Sequence of chain 1.B:
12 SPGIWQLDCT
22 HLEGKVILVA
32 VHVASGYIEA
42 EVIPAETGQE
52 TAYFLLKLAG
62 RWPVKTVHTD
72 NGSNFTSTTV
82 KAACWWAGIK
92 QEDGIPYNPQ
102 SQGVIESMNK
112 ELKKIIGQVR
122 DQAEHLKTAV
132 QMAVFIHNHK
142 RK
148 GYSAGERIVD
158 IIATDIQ

Binding-site contacts:
Ligand atom C23 contacts residue GLU51 of chain 1.B at 3.4 Å.
Ligand atom C2 contacts residue GLU125 of chain 1.A at 3.4 Å.
Ligand atom O35 contacts residue THR129 of chain 1.A at 2.7 Å (h-bond).
Ligand atom C22 contacts residue THR129 of chain 1.A at 3.6 Å.
Ligand atom C7 contacts residue MET133 of chain 1.A at 3.6 Å (hydrophobic).
Ligand atom C1 contacts residue GLN123 of chain 1.A at 3.7 Å.
Ligand atom C22 contacts residue GLU125 of chain 1.A at 3.4 Å.
Ligand atom C6 contacts residue ALA83 of chain 1.B at 3.7 Å (hydrophobic).
Ligand atom C21 contacts residue GLN123 of chain 1.A at 3.6 Å.
Ligand atom C16 contacts residue GLN50 of chain 1.B at 3.4 Å.
Ligand atom O40 contacts residue THR129 of chain 1.A at 2.8 Å (h-bond).
Ligand atom C17 contacts residue GLN50 of chain 1.B at 3.5 Å.
Ligand atom C1 contacts residue ASP122 of chain 1.A at 3.7 Å.
Ligand atom O35 contacts residue HIS126 of chain 1.A at 2.9 Å (h-bond).
Ligand atom O42 contacts residue ALA84 of chain 1.B at 3.5 Å.
Ligand atom O38 contacts residue GLU125 of chain 1.A at 2.8 Å (salt-bridge).
Ligand atom O36 contacts residue GLN50 of chain 1.B at 3.5 Å.
Ligand atom O42 contacts residue ALA53 of chain 1.B at 3.4 Å.
Ligand atom C25 contacts residue GLN50 of chain 1.B at 3.7 Å.
Ligand atom O35 contacts residue GLU125 of chain 1.A at 3.2 Å (salt-bridge).
Ligand atom C31 contacts residue GLU51 of chain 1.B at 3.3 Å.
Ligand atom C3 contacts residue ALA124 of chain 1.A at 3.7 Å (hydrophobic).
Ligand atom C8 contacts residue GLN50 of chain 1.B at 3.2 Å.
Ligand atom C31 contacts residue TYR54 of chain 1.B at 3.7 Å (hydrophobic).
Ligand atom C17 contacts residue THR129 of chain 1.A at 3.2 Å.
Ligand atom O41 contacts residue GLN50 of chain 1.B at 3.5 Å.
Ligand atom O41 contacts residue TYR54 of chain 1.B at 3.3 Å.
Ligand atom C1 contacts residue ALA124 of chain 1.A at 3.5 Å (hydrophobic).
Ligand atom C24 contacts residue THR129 of chain 1.A at 3.2 Å.
Ligand atom O36 contacts residue GLU51 of chain 1.B at 3.2 Å.
Ligand atom C4 contacts residue GLU125 of chain 1.A at 3.7 Å.
Ligand atom N33 contacts residue GLN123 of chain 1.A at 2.8 Å (h-bond).
Ligand atom C27 contacts residue GLN123 of chain 1.A at 3.6 Å.
Ligand atom O35 contacts residue ALA124 of chain 1.A at 3.5 Å.
Ligand atom O40 contacts residue HIS126 of chain 1.A at 3.2 Å.
Ligand atom C2 contacts residue ALA124 of chain 1.A at 3.6 Å (hydrophobic).
Ligand atom C3 contacts residue GLN123 of chain 1.A at 3.2 Å.
Ligand atom C11 contacts residue GLN123 of chain 1.A at 3.5 Å.
Ligand atom C7 contacts residue GLN123 of chain 1.A at 3.7 Å.
Ligand atom C12 contacts residue THR129 of chain 1.A at 3.5 Å.

Sequence of chain 1.A:
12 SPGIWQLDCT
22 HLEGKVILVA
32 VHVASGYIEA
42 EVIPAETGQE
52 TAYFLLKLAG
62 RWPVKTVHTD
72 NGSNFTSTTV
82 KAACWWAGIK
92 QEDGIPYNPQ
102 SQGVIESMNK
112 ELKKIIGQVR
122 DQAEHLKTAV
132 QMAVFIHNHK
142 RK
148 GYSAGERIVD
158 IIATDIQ

The small molecule below binds the protein below.
Small molecule (SMILES): C=CC[NH+](Cc1ccccc1C(=O)NCc1ccc(OC)cc1)Cc1ccc2c(c1C(=O)O)OC[C@H](CCC(=O)O)O2